Binding-site contacts:
Ligand atom O1A contacts residue TYR72 of chain 15.C at 4.0 Å.
Ligand atom C3 contacts residue ARG77 of chain 15.C at 4.3 Å.
Ligand atom C3 contacts residue GLY78 of chain 15.C at 3.8 Å.
Ligand atom C2 contacts residue GLY78 of chain 15.C at 4.0 Å.
Ligand atom O1A contacts residue GLY78 of chain 15.C at 3.1 Å (h-bond).
Ligand atom C1 contacts residue TYR72 of chain 15.C at 4.3 Å (hydrophobic).
Ligand atom O4 contacts residue ASN80 of chain 15.C at 4.4 Å.
Ligand atom O3 contacts residue GLY78 of chain 15.C at 3.5 Å.
Ligand atom O1B contacts residue SER89 of chain 15.C at 4.4 Å.
Ligand atom O6 contacts residue ASN93 of chain 15.C at 4.3 Å.
Ligand atom O1B contacts residue TYR72 of chain 15.C at 4.2 Å.
Ligand atom O1B contacts residue ARG77 of chain 15.C at 3.1 Å (salt-bridge).
Ligand atom C8 contacts residue ARG77 of chain 15.C at 4.4 Å.
Ligand atom O1A contacts residue ARG77 of chain 15.C at 2.9 Å (salt-bridge).
Ligand atom C3 contacts residue HIS298 of chain 15.C at 4.0 Å.
Ligand atom C4 contacts residue TYR72 of chain 15.C at 3.5 Å (hydrophobic).
Ligand atom C10 contacts residue TYR72 of chain 15.C at 4.0 Å (hydrophobic).
Ligand atom C4 contacts residue GLY78 of chain 15.C at 3.5 Å.
Ligand atom C7 contacts residue TYR72 of chain 15.C at 4.3 Å (hydrophobic).
Ligand atom C3 contacts residue GLY78 of chain 15.C at 4.1 Å.
Ligand atom O4 contacts residue ILE79 of chain 15.C at 3.9 Å.
Ligand atom C11 contacts residue ASP85 of chain 15.D at 4.0 Å.
Ligand atom O10 contacts residue ASN293 of chain 15.C at 4.5 Å.
Ligand atom O8 contacts residue TYR72 of chain 15.C at 4.0 Å.
Ligand atom C4 contacts residue HIS298 of chain 15.C at 3.9 Å.
Ligand atom C1 contacts residue ARG77 of chain 15.C at 3.4 Å.
Ligand atom C11 contacts residue TYR72 of chain 15.C at 4.2 Å (hydrophobic).
Ligand atom O4 contacts residue TYR72 of chain 15.C at 4.0 Å.
Ligand atom O4 contacts residue HIS298 of chain 15.C at 3.1 Å (h-bond).
Ligand atom C6 contacts residue TYR72 of chain 15.C at 3.7 Å (hydrophobic).
Ligand atom O8 contacts residue ARG77 of chain 15.C at 3.5 Å (salt-bridge).
Ligand atom C1 contacts residue GLY78 of chain 15.C at 4.0 Å.
Ligand atom O4 contacts residue GLY78 of chain 15.C at 3.4 Å.
Ligand atom N5 contacts residue TYR72 of chain 15.C at 2.9 Å (h-bond).
Ligand atom C6 contacts residue ASN93 of chain 15.C at 3.9 Å.
Ligand atom O4 contacts residue THR291 of chain 15.C at 3.9 Å.
Ligand atom C5 contacts residue TYR72 of chain 15.C at 3.5 Å (hydrophobic).

Sequence of chain 15.D:
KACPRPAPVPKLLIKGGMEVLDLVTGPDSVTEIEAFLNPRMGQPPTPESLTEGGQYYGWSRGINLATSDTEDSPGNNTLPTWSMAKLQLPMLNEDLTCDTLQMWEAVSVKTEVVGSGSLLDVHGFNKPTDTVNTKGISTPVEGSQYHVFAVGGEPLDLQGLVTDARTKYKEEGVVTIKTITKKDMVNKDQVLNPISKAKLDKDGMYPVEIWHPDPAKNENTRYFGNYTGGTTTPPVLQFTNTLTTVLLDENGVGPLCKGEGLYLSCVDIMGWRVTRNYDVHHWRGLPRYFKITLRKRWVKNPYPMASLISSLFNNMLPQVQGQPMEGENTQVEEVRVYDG

The protein below binds the small molecule below.
Small molecule (SMILES): CC(=O)N[C@@H]1[C@@H](O[C@@H]2O[C@H](CO)[C@H](O)[C@H](O[C@]3(C(=O)O)C[C@H](O)[C@@H](NC(C)=O)[C@H]([C@H](O)[C@H](O)CO)O3)[C@H]2O)[C@H](O)[C@@H](CO[C@]2(C(=O)O)C[C@H](O)[C@@H](NC(C)=O)[C@H]([C@H](O)[C@H](O)CO)O2)O[C@H]1O

Sequence of chain 15.C:
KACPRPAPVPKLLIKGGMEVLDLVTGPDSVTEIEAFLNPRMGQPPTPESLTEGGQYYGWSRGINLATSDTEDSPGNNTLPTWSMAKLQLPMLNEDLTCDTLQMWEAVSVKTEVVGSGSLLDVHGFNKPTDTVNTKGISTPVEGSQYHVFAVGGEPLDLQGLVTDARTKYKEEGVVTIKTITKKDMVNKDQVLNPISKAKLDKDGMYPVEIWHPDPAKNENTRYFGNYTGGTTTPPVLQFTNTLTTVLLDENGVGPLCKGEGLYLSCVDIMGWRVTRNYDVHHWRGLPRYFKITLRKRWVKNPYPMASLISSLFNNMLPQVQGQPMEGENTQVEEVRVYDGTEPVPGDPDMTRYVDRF